Binding-site contacts:
Ligand atom C6 contacts residue NAG5 of chain 1.S at 3.0 Å.
Ligand atom C6 contacts residue NAG1 of chain 1.FB at 3.5 Å.
Ligand atom C2 contacts residue MAN4 of chain 1.S at 3.9 Å.
Ligand atom O2 contacts residue BMA3 of chain 1.S at 3.0 Å (h-bond).
Ligand atom C5 contacts residue BMA3 of chain 1.S at 4.3 Å.
Ligand atom C5 contacts residue NAG1 of chain 1.FB at 2.9 Å.
Ligand atom C1 contacts residue BMA3 of chain 1.S at 3.5 Å.
Ligand atom C2 contacts residue BMA3 of chain 1.S at 3.3 Å.
Ligand atom O4 contacts residue NAG1 of chain 1.FB at 2.5 Å (h-bond).
Ligand atom N2 contacts residue MAN4 of chain 1.S at 3.7 Å.
Ligand atom O3 contacts residue NAG5 of chain 1.S at 2.8 Å.
Ligand atom C3 contacts residue NAG5 of chain 1.S at 3.4 Å.
Ligand atom C2 contacts residue NAG5 of chain 1.S at 3.5 Å.
Ligand atom O5 contacts residue NAG1 of chain 1.FB at 3.3 Å (h-bond).
Ligand atom O7 contacts residue BMA3 of chain 1.S at 3.6 Å.
Ligand atom C4 contacts residue NAG5 of chain 1.S at 3.2 Å.
Ligand atom C8 contacts residue MAN4 of chain 1.S at 3.8 Å.
Ligand atom O7 contacts residue MAN4 of chain 1.S at 2.2 Å (h-bond).
Ligand atom N2 contacts residue BMA3 of chain 1.S at 2.5 Å (h-bond).
Ligand atom O7 contacts residue NAG5 of chain 1.S at 2.7 Å.
Ligand atom O6 contacts residue NAG1 of chain 1.FB at 3.0 Å.
Ligand atom O6 contacts residue NAG5 of chain 1.S at 3.5 Å.
Ligand atom C2 contacts residue BMA3 of chain 1.S at 3.7 Å.
Ligand atom C7 contacts residue BMA3 of chain 1.S at 2.8 Å.
Ligand atom C7 contacts residue MAN4 of chain 1.S at 3.1 Å.
Ligand atom N2 contacts residue NAG5 of chain 1.S at 4.0 Å.
Ligand atom C8 contacts residue BMA3 of chain 1.S at 3.0 Å.
Ligand atom O5 contacts residue BMA3 of chain 1.S at 2.9 Å.
Ligand atom C4 contacts residue NAG1 of chain 1.FB at 3.2 Å.
Ligand atom C5 contacts residue NAG5 of chain 1.S at 3.7 Å.
Ligand atom C1 contacts residue NAG1 of chain 1.FB at 4.4 Å.
Ligand atom C1 contacts residue BMA3 of chain 1.S at 3.0 Å.
Ligand atom O3 contacts residue MAN4 of chain 1.S at 3.5 Å (h-bond).
Ligand atom O4 contacts residue NAG5 of chain 1.S at 3.7 Å.
Ligand atom O3 contacts residue NAG1 of chain 1.FB at 4.1 Å.
Ligand atom C7 contacts residue NAG5 of chain 1.S at 3.7 Å.
Ligand atom C3 contacts residue MAN4 of chain 1.S at 4.2 Å.

This protein binds this small molecule.
Small molecule (SMILES): CC(=O)N[C@H]1[C@H](O[C@@H]2CO[C@H](CO)[C@@H](O)[C@@H]2O)O[C@H](CO)[C@@H](O)[C@@H]1O